Binding-site contacts:
Ligand atom C3 contacts residue HIS299 of chain 1.I at 3.8 Å.
Ligand atom C8 contacts residue CYS300 of chain 1.I at 3.9 Å (hydrophobic).
Ligand atom C8 contacts residue ASN265 of chain 1.I at 3.3 Å.
Ligand atom O3 contacts residue HIS299 of chain 1.I at 3.1 Å (h-bond).
Ligand atom C8 contacts residue ASN301 of chain 1.I at 3.8 Å.
Ligand atom O5 contacts residue ASN301 of chain 1.I at 2.4 Å (h-bond).
Ligand atom C7 contacts residue HIS299 of chain 1.I at 3.8 Å.
Ligand atom C7 contacts residue THR267 of chain 1.I at 4.2 Å.
Ligand atom C7 contacts residue ASN301 of chain 1.I at 3.2 Å.
Ligand atom O7 contacts residue ASN265 of chain 1.I at 4.2 Å.
Ligand atom O7 contacts residue THR267 of chain 1.I at 3.9 Å.
Ligand atom C8 contacts residue HIS299 of chain 1.I at 3.3 Å.
Ligand atom O7 contacts residue ASN301 of chain 1.I at 3.3 Å (h-bond).
Ligand atom C8 contacts residue THR267 of chain 1.I at 3.5 Å.
Ligand atom C5 contacts residue ASN301 of chain 1.I at 3.7 Å.
Ligand atom C7 contacts residue ASN265 of chain 1.I at 4.1 Å.
Ligand atom C1 contacts residue ASN301 of chain 1.I at 1.5 Å.
Ligand atom N2 contacts residue ASN301 of chain 1.I at 2.8 Å (h-bond).
Ligand atom C2 contacts residue ASN301 of chain 1.I at 2.5 Å.
Ligand atom N2 contacts residue HIS299 of chain 1.I at 3.2 Å (h-bond).
Ligand atom C4 contacts residue ASN301 of chain 1.I at 4.3 Å.
Ligand atom C8 contacts residue CYS266 of chain 1.I at 4.5 Å (hydrophobic).
Ligand atom C2 contacts residue HIS299 of chain 1.I at 4.1 Å.
Ligand atom C3 contacts residue ASN301 of chain 1.I at 3.7 Å.

Sequence of chain 1.I:
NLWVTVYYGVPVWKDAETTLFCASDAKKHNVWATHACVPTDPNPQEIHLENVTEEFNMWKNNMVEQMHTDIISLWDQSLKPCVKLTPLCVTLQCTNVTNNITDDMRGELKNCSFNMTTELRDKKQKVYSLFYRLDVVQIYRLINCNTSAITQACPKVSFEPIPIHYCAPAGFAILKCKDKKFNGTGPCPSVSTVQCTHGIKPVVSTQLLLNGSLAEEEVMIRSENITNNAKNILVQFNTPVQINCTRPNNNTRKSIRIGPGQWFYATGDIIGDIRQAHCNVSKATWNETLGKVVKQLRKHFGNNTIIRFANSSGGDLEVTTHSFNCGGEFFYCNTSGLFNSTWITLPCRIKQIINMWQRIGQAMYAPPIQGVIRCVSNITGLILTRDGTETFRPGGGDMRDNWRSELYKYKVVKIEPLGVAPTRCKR

The small molecule below binds the protein below.
Small molecule (SMILES): CC(=O)N[C@H]1[C@H](O[C@H]2[C@H](O)[C@@H](NC(C)=O)CO[C@@H]2CO)O[C@H](CO)[C@@H](O)[C@@H]1O